A protein and the small-molecule ligand that binds it are described below.
Small molecule (SMILES): Nc1ccn([C@H]2C[C@H](O)[C@@H](CO[P](=O)(O)O[P](=O)(O)OP(=O)(O)O)O2)c(=O)n1

Binding-site contacts:
Ligand atom O3' contacts residue LEU38 of chain 1.C at 3.7 Å.
Ligand atom C2' contacts residue LEU38 of chain 1.C at 3.8 Å (hydrophobic).
Ligand atom C5 contacts residue HIS103 of chain 1.C at 3.8 Å.
Ligand atom O2A contacts residue ARG52 of chain 1.C at 3.0 Å (salt-bridge).
Ligand atom O4' contacts residue ARG52 of chain 1.C at 3.1 Å (salt-bridge).
Ligand atom C5 contacts residue HIS258 of chain 1.C at 3.6 Å.
Ligand atom O5' contacts residue HIS103 of chain 1.C at 3.0 Å (h-bond).
Ligand atom N1 contacts residue HIS103 of chain 1.C at 3.4 Å.
Ligand atom C2' contacts residue TYR262 of chain 1.C at 3.5 Å (hydrophobic).
Ligand atom C4' contacts residue ARG52 of chain 1.C at 3.7 Å.
Ligand atom O1G contacts residue ARG254 of chain 1.C at 3.1 Å (salt-bridge).
Ligand atom N3 contacts residue TYR262 of chain 1.C at 3.8 Å.
Ligand atom O1A contacts residue HIS103 of chain 1.C at 2.8 Å (h-bond).
Ligand atom C3' contacts residue TYR203 of chain 1.C at 3.6 Å (hydrophobic).
Ligand atom O2B contacts residue ARG94 of chain 1.C at 3.4 Å (salt-bridge).
Ligand atom PA contacts residue HIS103 of chain 1.C at 3.5 Å.
Ligand atom O4' contacts residue HIS103 of chain 1.C at 3.1 Å (h-bond).
Ligand atom O3' contacts residue TYR203 of chain 1.C at 3.6 Å.
Ligand atom O2G contacts residue LYS200 of chain 1.C at 3.7 Å.
Ligand atom O3A contacts residue ASP199 of chain 1.C at 3.5 Å (salt-bridge).
Ligand atom PG contacts residue LYS200 of chain 1.C at 3.8 Å.
Ligand atom O2G contacts residue TYR203 of chain 1.C at 2.6 Å (h-bond).
Ligand atom O2A contacts residue ASP199 of chain 1.C at 3.5 Å (salt-bridge).
Ligand atom N4 contacts residue GLN263 of chain 1.C at 3.0 Å (h-bond).
Ligand atom C6 contacts residue HIS103 of chain 1.C at 3.5 Å.
Ligand atom O3' contacts residue GLN37 of chain 1.C at 3.0 Å (h-bond).
Ligand atom C3' contacts residue ASP207 of chain 1.C at 3.6 Å.
Ligand atom O1A contacts residue HIS121 of chain 1.C at 3.3 Å (h-bond).
Ligand atom O2 contacts residue LEU38 of chain 1.C at 3.6 Å.
Ligand atom O3A contacts residue ARG94 of chain 1.C at 3.2 Å (salt-bridge).
Ligand atom C1' contacts residue HIS103 of chain 1.C at 3.8 Å.
Ligand atom O2G contacts residue ARG254 of chain 1.C at 3.0 Å (salt-bridge).
Ligand atom O1A contacts residue HIS98 of chain 1.C at 3.2 Å (h-bond).
Ligand atom O1B contacts residue HIS103 of chain 1.C at 3.6 Å.
Ligand atom O3' contacts residue ASP207 of chain 1.C at 2.8 Å (salt-bridge).
Ligand atom O3G contacts residue LYS200 of chain 1.C at 3.0 Å (salt-bridge).
Ligand atom C2 contacts residue HIS103 of chain 1.C at 3.8 Å.
Ligand atom C2' contacts residue ASP207 of chain 1.C at 3.9 Å.
Ligand atom C1' contacts residue LEU38 of chain 1.C at 3.9 Å (hydrophobic).
Ligand atom C5' contacts residue TYR203 of chain 1.C at 3.5 Å (hydrophobic).

Sequence of chain 1.C:
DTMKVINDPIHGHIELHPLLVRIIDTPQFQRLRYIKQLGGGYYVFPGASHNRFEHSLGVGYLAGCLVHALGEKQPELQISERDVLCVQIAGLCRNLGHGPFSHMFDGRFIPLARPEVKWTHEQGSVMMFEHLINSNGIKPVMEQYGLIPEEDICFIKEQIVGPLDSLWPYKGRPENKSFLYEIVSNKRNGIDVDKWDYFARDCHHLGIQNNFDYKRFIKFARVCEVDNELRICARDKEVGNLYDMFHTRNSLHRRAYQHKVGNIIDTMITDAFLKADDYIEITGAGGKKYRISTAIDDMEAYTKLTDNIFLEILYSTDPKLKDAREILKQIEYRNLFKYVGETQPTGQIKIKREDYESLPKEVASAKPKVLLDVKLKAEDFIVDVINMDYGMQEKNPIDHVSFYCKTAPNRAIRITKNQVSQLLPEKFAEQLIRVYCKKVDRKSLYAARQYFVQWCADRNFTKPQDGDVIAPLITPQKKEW